Binding-site contacts:
Ligand atom OP1 contacts residue VAL67 of chain 1.A at 3.5 Å (h-bond).
Ligand atom N7 contacts residue ACT1 of chain 1.R at 2.6 Å (h-bond).
Ligand atom OP2 contacts residue VAL67 of chain 1.A at 3.5 Å (h-bond).
Ligand atom N3 contacts residue ALA40 of chain 1.A at 3.6 Å.
Ligand atom OP2 contacts residue NA1 of chain 1.O at 3.5 Å (h-bond).
Ligand atom OP1 contacts residue GLY66 of chain 1.A at 2.6 Å (h-bond).
Ligand atom C4' contacts residue ACT1 of chain 1.Q at 3.4 Å.
Ligand atom O3' contacts residue GLY66 of chain 1.A at 3.4 Å.
Ligand atom O3' contacts residue ILE71 of chain 1.A at 3.6 Å.
Ligand atom O2 contacts residue ACT1 of chain 1.Q at 3.3 Å (h-bond).
Ligand atom OP1 contacts residue GLY68 of chain 1.A at 3.0 Å (h-bond).
Ligand atom P contacts residue GLY68 of chain 1.A at 3.9 Å.
Ligand atom OP1 contacts residue PRO65 of chain 1.A at 3.6 Å.
Ligand atom OP2 contacts residue LYS70 of chain 1.A at 3.5 Å (salt-bridge).
Ligand atom OP1 contacts residue LYS70 of chain 1.A at 3.1 Å.
Ligand atom OP2 contacts residue GLY68 of chain 1.A at 3.6 Å.
Ligand atom OP1 contacts residue LYS70 of chain 1.A at 3.4 Å (salt-bridge).
Ligand atom P contacts residue NA1 of chain 1.O at 3.5 Å.
Ligand atom C5 contacts residue ACT1 of chain 1.R at 3.6 Å.
Ligand atom OP1 contacts residue THR69 of chain 1.A at 3.7 Å.
Ligand atom P contacts residue LYS70 of chain 1.A at 3.8 Å.
Ligand atom OP1 contacts residue NA1 of chain 1.O at 2.6 Å (h-bond).
Ligand atom O6 contacts residue ACT1 of chain 1.R at 2.9 Å.
Ligand atom P contacts residue LYS37 of chain 1.A at 3.4 Å.
Ligand atom O4' contacts residue ACT1 of chain 1.Q at 3.0 Å (h-bond).
Ligand atom O5' contacts residue GLY68 of chain 1.A at 3.8 Å.
Ligand atom C8 contacts residue ACT1 of chain 1.R at 3.6 Å.
Ligand atom C4' contacts residue GLY66 of chain 1.A at 3.4 Å.
Ligand atom OP3 contacts residue LYS37 of chain 1.A at 2.5 Å (salt-bridge).
Ligand atom C5' contacts residue ACT1 of chain 1.Q at 3.4 Å.
Ligand atom C5' contacts residue TYR41 of chain 1.A at 3.6 Å (hydrophobic).
Ligand atom OP2 contacts residue LYS37 of chain 1.A at 3.3 Å (salt-bridge).
Ligand atom P contacts residue GLY66 of chain 1.A at 3.7 Å.
Ligand atom C5' contacts residue GLY68 of chain 1.A at 3.8 Å.
Ligand atom OP2 contacts residue LYS70 of chain 1.A at 3.5 Å (salt-bridge).
Ligand atom OP1 contacts residue ILE71 of chain 1.A at 3.0 Å (h-bond).
Ligand atom OP1 contacts residue LEU64 of chain 1.A at 3.7 Å.
Ligand atom O6 contacts residue HIS36 of chain 1.A at 3.8 Å.
Ligand atom O4' contacts residue ALA40 of chain 1.A at 3.7 Å.
Ligand atom C5' contacts residue GLY66 of chain 1.A at 3.4 Å.

This protein binds this small molecule.
Small molecule (SMILES): Cc1cn([C@H]2C[C@H](O[P](=O)(O)OC[C@H]3O[C@@H](n4ccc(N)nc4=O)C[C@@H]3O[P](=O)(O)OC[C@H]3O[C@@H](n4cnc5c(=O)nc(N)[nH]c54)C[C@@H]3O[P](=O)(O)OC[C@H]3O[C@@H](n4cnc5c(=O)nc(N)[nH]c54)C[C@@H]3O)[C@@H](CO[P](=O)(O)O[C@H]3C[C@H](n4cnc5c(=O)nc(N)[nH]c54)O[C@@H]3COP(=O)(O)O)O2)c(=O)[nH]c1=O

Sequence of chain 1.A:
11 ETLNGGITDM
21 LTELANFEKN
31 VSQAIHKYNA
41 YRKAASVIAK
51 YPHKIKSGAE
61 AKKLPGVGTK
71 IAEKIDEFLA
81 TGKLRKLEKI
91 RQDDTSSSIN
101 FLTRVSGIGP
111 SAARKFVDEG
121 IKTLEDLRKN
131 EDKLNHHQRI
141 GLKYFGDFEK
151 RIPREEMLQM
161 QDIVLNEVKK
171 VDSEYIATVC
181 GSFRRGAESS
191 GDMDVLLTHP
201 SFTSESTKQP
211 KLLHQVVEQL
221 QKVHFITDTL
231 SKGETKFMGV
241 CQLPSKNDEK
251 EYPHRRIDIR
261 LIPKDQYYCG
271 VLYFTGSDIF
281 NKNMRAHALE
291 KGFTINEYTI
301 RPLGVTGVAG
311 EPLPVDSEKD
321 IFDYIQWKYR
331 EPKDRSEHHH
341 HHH